The protein below binds the small molecule below.
Small molecule (SMILES): Nc1nc2c(ncn2[C@H]2C[C@H](O)[C@@H](CO[P](=O)(O)O[P](=O)(O)OP(=O)(O)O)O2)c(=O)[nH]1

Sequence of chain 1.C:
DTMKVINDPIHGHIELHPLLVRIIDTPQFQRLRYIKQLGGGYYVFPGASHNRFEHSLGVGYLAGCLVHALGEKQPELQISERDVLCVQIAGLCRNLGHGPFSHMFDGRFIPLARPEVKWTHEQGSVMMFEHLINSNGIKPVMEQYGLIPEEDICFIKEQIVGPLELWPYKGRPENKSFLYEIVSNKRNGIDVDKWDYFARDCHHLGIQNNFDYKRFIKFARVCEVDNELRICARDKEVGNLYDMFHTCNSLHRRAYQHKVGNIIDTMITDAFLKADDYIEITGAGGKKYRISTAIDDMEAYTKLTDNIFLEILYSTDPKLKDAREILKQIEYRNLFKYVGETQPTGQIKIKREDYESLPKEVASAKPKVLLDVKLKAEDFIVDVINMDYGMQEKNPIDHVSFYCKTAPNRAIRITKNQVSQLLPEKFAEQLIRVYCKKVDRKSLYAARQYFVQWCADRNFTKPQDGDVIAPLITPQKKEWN

Binding-site contacts:
Ligand atom O6 contacts residue ARG281 of chain 1.C at 3.3 Å.
Ligand atom O2G contacts residue ARG261 of chain 1.A at 2.8 Å (salt-bridge).
Ligand atom O3G contacts residue LYS432 of chain 1.A at 3.1 Å (salt-bridge).
Ligand atom N9 contacts residue PHE66 of chain 1.C at 3.5 Å.
Ligand atom PB contacts residue MG1 of chain 1.I at 3.3 Å.
Ligand atom C4' contacts residue VAL26 of chain 1.B at 3.4 Å (hydrophobic).
Ligand atom O1B contacts residue MG1 of chain 1.I at 2.0 Å.
Ligand atom C5' contacts residue VAL26 of chain 1.B at 3.1 Å (hydrophobic).
Ligand atom C5' contacts residue DGT1 of chain 1.J at 3.4 Å.
Ligand atom O3G contacts residue MG1 of chain 1.I at 1.9 Å.
Ligand atom O3A contacts residue DGT1 of chain 1.J at 3.5 Å (h-bond).
Ligand atom O2B contacts residue HIS285 of chain 1.C at 3.1 Å.
Ligand atom O3' contacts residue VAL65 of chain 1.C at 2.8 Å (h-bond).
Ligand atom O1G contacts residue LYS263 of chain 1.A at 3.3 Å (salt-bridge).
Ligand atom C1' contacts residue PHE66 of chain 1.C at 3.5 Å (hydrophobic).
Ligand atom PG contacts residue MG1 of chain 1.I at 3.3 Å.
Ligand atom C8 contacts residue ARG242 of chain 1.A at 3.6 Å.
Ligand atom N9 contacts residue ARG242 of chain 1.A at 3.4 Å (salt-bridge).
Ligand atom O2B contacts residue VAL287 of chain 1.C at 3.5 Å.
Ligand atom O2B contacts residue LYS286 of chain 1.C at 3.4 Å.
Ligand atom O6 contacts residue ASN267 of chain 1.A at 2.9 Å (h-bond).
Ligand atom O1B contacts residue DGT1 of chain 1.J at 2.8 Å (h-bond).
Ligand atom C4 contacts residue ARG242 of chain 1.A at 3.2 Å.
Ligand atom C5 contacts residue ARG242 of chain 1.A at 3.4 Å.
Ligand atom O1A contacts residue ARG242 of chain 1.A at 3.0 Å (salt-bridge).
Ligand atom C2' contacts residue VAL65 of chain 1.C at 3.6 Å (hydrophobic).
Ligand atom N3 contacts residue ARG242 of chain 1.A at 3.4 Å (salt-bridge).
Ligand atom O4' contacts residue ARG242 of chain 1.A at 3.1 Å (salt-bridge).
Ligand atom C3' contacts residue VAL65 of chain 1.C at 3.2 Å (hydrophobic).
Ligand atom O1G contacts residue ARG261 of chain 1.A at 3.0 Å (salt-bridge).
Ligand atom O3B contacts residue MG1 of chain 1.I at 3.6 Å.
Ligand atom O1A contacts residue LYS263 of chain 1.A at 3.0 Å (salt-bridge).
Ligand atom O2G contacts residue LYS286 of chain 1.C at 3.3 Å (salt-bridge).
Ligand atom N2 contacts residue ILE234 of chain 1.C at 3.6 Å.
Ligand atom N7 contacts residue ARG242 of chain 1.A at 3.4 Å (salt-bridge).
Ligand atom O2A contacts residue HIS285 of chain 1.C at 2.7 Å (h-bond).
Ligand atom N2 contacts residue ASP239 of chain 1.A at 3.4 Å (salt-bridge).
Ligand atom N1 contacts residue ARG242 of chain 1.A at 3.6 Å.
Ligand atom O3' contacts residue ASN28 of chain 1.B at 2.9 Å (h-bond).
Ligand atom O3G contacts residue DGT1 of chain 1.J at 2.9 Å (h-bond).

Sequence of chain 1.B:
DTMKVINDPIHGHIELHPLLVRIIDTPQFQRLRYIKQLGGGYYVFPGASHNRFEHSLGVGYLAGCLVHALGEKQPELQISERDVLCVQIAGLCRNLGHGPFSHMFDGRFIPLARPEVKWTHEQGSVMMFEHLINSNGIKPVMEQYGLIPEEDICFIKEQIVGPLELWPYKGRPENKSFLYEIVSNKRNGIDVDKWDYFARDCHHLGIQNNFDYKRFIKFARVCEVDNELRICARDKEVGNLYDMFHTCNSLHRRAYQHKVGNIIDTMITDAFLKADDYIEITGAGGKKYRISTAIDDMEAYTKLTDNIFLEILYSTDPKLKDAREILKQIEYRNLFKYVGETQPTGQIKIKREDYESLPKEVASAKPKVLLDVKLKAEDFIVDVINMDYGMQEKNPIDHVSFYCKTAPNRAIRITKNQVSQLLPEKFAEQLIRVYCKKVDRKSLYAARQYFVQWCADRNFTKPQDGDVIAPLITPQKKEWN

Sequence of chain 1.A:
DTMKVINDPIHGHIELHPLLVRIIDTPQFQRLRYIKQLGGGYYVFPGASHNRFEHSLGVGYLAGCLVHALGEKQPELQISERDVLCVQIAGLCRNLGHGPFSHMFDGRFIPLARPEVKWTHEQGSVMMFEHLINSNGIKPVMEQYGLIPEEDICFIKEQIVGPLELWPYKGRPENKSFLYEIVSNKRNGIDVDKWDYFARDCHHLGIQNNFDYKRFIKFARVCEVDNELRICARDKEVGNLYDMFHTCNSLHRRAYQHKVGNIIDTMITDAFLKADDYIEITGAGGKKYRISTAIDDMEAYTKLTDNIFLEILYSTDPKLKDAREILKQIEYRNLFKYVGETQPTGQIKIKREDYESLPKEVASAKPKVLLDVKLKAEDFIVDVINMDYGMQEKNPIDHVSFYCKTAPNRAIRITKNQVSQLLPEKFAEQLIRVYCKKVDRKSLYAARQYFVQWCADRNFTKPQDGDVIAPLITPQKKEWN